The small molecule below binds the protein below.
Small molecule (SMILES): Nc1ncc(O)cn1

Sequence of chain 1.A:
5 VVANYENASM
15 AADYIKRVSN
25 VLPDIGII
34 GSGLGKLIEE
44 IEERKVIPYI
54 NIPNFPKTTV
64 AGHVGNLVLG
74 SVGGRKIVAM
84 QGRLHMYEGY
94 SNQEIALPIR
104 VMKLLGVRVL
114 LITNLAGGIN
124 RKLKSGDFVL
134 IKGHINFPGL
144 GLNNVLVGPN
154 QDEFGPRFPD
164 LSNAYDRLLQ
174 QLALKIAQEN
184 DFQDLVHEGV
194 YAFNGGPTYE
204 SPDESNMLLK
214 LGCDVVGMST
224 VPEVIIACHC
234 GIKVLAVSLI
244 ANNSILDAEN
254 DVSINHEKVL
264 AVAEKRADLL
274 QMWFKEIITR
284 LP

Binding-site contacts:
Ligand atom N1 contacts residue GLY120 of chain 1.A at 3.5 Å (h-bond).
Ligand atom N contacts residue ILE257 of chain 1.A at 4.2 Å.
Ligand atom N2 contacts residue DMS1 of chain 1.C at 4.2 Å.
Ligand atom N2 contacts residue GLY120 of chain 1.A at 4.0 Å.
Ligand atom C2 contacts residue TYR202 of chain 1.A at 3.8 Å (hydrophobic).
Ligand atom C2 contacts residue GLY220 of chain 1.A at 4.3 Å.
Ligand atom N1 contacts residue ASN245 of chain 1.A at 3.9 Å.
Ligand atom C3 contacts residue DMS1 of chain 1.C at 3.8 Å.
Ligand atom O contacts residue VAL219 of chain 1.A at 3.9 Å.
Ligand atom N1 contacts residue TYR202 of chain 1.A at 3.8 Å.
Ligand atom C contacts residue ASN245 of chain 1.A at 3.8 Å.
Ligand atom N contacts residue GLY120 of chain 1.A at 4.1 Å.
Ligand atom C contacts residue VAL262 of chain 1.A at 4.2 Å (hydrophobic).
Ligand atom N contacts residue ALA119 of chain 1.A at 3.7 Å.
Ligand atom C contacts residue TYR202 of chain 1.A at 4.0 Å (hydrophobic).
Ligand atom C1 contacts residue GLU203 of chain 1.A at 3.0 Å.
Ligand atom N contacts residue ALA244 of chain 1.A at 3.3 Å.
Ligand atom C2 contacts residue VAL219 of chain 1.A at 3.9 Å (hydrophobic).
Ligand atom C contacts residue GLY120 of chain 1.A at 3.6 Å.
Ligand atom C3 contacts residue GLY120 of chain 1.A at 4.3 Å.
Ligand atom C3 contacts residue ALA119 of chain 1.A at 4.0 Å (hydrophobic).
Ligand atom N2 contacts residue LEU118 of chain 1.A at 4.0 Å.
Ligand atom N2 contacts residue TYR202 of chain 1.A at 3.9 Å.
Ligand atom C2 contacts residue GLU203 of chain 1.A at 3.9 Å.
Ligand atom C2 contacts residue GLY120 of chain 1.A at 4.2 Å.
Ligand atom C1 contacts residue GLY120 of chain 1.A at 3.8 Å.
Ligand atom C1 contacts residue TYR202 of chain 1.A at 3.6 Å (hydrophobic).
Ligand atom N2 contacts residue VAL262 of chain 1.A at 4.3 Å.
Ligand atom N contacts residue ASN245 of chain 1.A at 2.8 Å (h-bond).
Ligand atom C1 contacts residue VAL219 of chain 1.A at 3.9 Å (hydrophobic).
Ligand atom N1 contacts residue GLU203 of chain 1.A at 3.6 Å (salt-bridge).
Ligand atom N1 contacts residue ALA119 of chain 1.A at 4.0 Å.
Ligand atom C3 contacts residue TYR202 of chain 1.A at 3.9 Å (hydrophobic).
Ligand atom C contacts residue ALA119 of chain 1.A at 3.7 Å (hydrophobic).
Ligand atom N2 contacts residue ALA119 of chain 1.A at 3.8 Å.
Ligand atom N contacts residue VAL262 of chain 1.A at 3.6 Å.
Ligand atom O contacts residue GLY220 of chain 1.A at 3.5 Å.
Ligand atom C3 contacts residue LEU118 of chain 1.A at 3.8 Å (hydrophobic).
Ligand atom O contacts residue MET221 of chain 1.A at 3.5 Å.
Ligand atom O contacts residue GLU203 of chain 1.A at 3.9 Å.